Binding-site contacts:
Ligand atom C4 contacts residue ASN14 of chain 1.A at 4.1 Å.
Ligand atom C5 contacts residue ASP207 of chain 1.A at 4.0 Å.
Ligand atom C5 contacts residue VAL99 of chain 1.A at 4.0 Å (hydrophobic).
Ligand atom O4 contacts residue TYR12 of chain 1.A at 3.8 Å.
Ligand atom O4 contacts residue ASN14 of chain 1.A at 3.0 Å (h-bond).
Ligand atom O5 contacts residue VAL99 of chain 1.A at 3.1 Å (h-bond).
Ligand atom O2 contacts residue GLY226 of chain 1.A at 4.2 Å.
Ligand atom C6 contacts residue TYR100 of chain 1.A at 3.7 Å (hydrophobic).
Ligand atom O6 contacts residue ALA206 of chain 1.A at 3.3 Å.
Ligand atom O4 contacts residue ASP207 of chain 1.A at 2.6 Å (salt-bridge).
Ligand atom O2 contacts residue GLY98 of chain 1.A at 3.7 Å.
Ligand atom C9 contacts residue VAL99 of chain 1.A at 4.2 Å (hydrophobic).
Ligand atom C4 contacts residue ASP207 of chain 1.A at 3.4 Å.
Ligand atom C4 contacts residue ARG227 of chain 1.A at 3.7 Å.
Ligand atom O6 contacts residue ASP207 of chain 1.A at 3.0 Å (salt-bridge).
Ligand atom C6 contacts residue TYR12 of chain 1.A at 3.8 Å (hydrophobic).
Ligand atom C1 contacts residue VAL99 of chain 1.A at 3.6 Å (hydrophobic).
Ligand atom C3 contacts residue ASN14 of chain 1.A at 4.3 Å.
Ligand atom O4 contacts residue ARG227 of chain 1.A at 3.2 Å (salt-bridge).
Ligand atom C4 contacts residue GLY226 of chain 1.A at 4.1 Å.
Ligand atom C5 contacts residue TYR12 of chain 1.A at 3.9 Å (hydrophobic).
Ligand atom O2 contacts residue VAL99 of chain 1.A at 4.0 Å.
Ligand atom C6 contacts residue ASP207 of chain 1.A at 3.6 Å.
Ligand atom C7 contacts residue VAL99 of chain 1.A at 4.0 Å (hydrophobic).
Ligand atom C11 contacts residue VAL99 of chain 1.A at 4.2 Å (hydrophobic).
Ligand atom O5 contacts residue GLY98 of chain 1.A at 4.1 Å.
Ligand atom C11 contacts residue TYR12 of chain 1.A at 3.4 Å (hydrophobic).
Ligand atom O3 contacts residue GLY226 of chain 1.A at 3.6 Å.
Ligand atom O6 contacts residue GLY98 of chain 1.A at 3.2 Å.
Ligand atom O6 contacts residue TYR100 of chain 1.A at 3.0 Å (h-bond).
Ligand atom C6 contacts residue VAL99 of chain 1.A at 3.9 Å (hydrophobic).
Ligand atom O5 contacts residue TYR100 of chain 1.A at 4.2 Å.
Ligand atom O3 contacts residue ARG227 of chain 1.A at 2.9 Å (salt-bridge).
Ligand atom O4 contacts residue GLY226 of chain 1.A at 4.1 Å.
Ligand atom C8 contacts residue VAL99 of chain 1.A at 3.9 Å (hydrophobic).
Ligand atom C3 contacts residue ARG227 of chain 1.A at 3.9 Å.
Ligand atom N1 contacts residue TYR12 of chain 1.A at 4.0 Å.
Ligand atom O6 contacts residue VAL99 of chain 1.A at 3.0 Å (h-bond).
Ligand atom C10 contacts residue VAL99 of chain 1.A at 3.9 Å (hydrophobic).
Ligand atom C6 contacts residue ALA206 of chain 1.A at 3.5 Å (hydrophobic).

This protein binds this small molecule.
Small molecule (SMILES): OC[C@H]1O[C@H](Oc2c[nH]c3ccc(Br)c(Cl)c23)[C@@H](O)[C@@H](O)[C@@H]1O

Sequence of chain 1.A:
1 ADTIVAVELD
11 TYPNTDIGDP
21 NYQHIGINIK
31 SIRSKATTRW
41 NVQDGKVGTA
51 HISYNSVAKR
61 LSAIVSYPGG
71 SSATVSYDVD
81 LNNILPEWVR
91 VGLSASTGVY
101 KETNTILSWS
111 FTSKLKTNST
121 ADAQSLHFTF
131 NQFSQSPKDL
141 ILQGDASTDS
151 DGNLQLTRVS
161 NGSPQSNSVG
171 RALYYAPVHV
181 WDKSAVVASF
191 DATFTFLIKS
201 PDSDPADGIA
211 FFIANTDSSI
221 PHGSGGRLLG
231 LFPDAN